Sequence of chain 1.A:
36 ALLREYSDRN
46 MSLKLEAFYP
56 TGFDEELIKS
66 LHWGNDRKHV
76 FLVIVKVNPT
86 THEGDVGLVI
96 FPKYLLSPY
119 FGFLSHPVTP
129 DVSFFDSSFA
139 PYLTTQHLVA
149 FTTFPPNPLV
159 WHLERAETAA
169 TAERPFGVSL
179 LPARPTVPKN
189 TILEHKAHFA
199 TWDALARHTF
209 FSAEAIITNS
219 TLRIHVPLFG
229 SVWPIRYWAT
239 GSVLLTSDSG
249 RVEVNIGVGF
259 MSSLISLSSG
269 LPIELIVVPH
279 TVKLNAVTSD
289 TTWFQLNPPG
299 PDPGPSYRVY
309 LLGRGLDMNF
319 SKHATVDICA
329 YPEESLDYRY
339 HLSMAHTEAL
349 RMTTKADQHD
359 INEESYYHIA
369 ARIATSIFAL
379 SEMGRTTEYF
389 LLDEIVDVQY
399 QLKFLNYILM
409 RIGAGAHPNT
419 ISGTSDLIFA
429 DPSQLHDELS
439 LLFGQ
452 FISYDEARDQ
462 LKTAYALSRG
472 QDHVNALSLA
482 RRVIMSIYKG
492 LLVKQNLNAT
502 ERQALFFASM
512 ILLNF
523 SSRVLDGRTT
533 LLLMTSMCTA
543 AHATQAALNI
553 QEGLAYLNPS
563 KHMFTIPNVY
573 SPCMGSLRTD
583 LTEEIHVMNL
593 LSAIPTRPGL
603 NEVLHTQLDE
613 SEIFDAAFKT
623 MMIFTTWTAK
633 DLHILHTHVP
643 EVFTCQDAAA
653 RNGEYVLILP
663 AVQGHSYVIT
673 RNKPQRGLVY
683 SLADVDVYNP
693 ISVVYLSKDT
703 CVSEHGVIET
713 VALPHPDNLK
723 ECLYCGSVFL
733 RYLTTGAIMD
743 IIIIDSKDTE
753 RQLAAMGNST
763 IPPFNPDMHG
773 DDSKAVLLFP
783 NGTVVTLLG

Binding-site contacts:
Ligand atom C1 contacts residue THR785 of chain 1.A at 3.3 Å.
Ligand atom O5 contacts residue PHE781 of chain 1.A at 4.1 Å.
Ligand atom O7 contacts residue ASN783 of chain 1.A at 3.2 Å (h-bond).
Ligand atom O3 contacts residue ASN783 of chain 1.A at 4.4 Å.
Ligand atom C4 contacts residue ASN783 of chain 1.A at 4.0 Å.
Ligand atom C5 contacts residue ASN783 of chain 1.A at 3.6 Å.
Ligand atom C7 contacts residue ASN783 of chain 1.A at 3.2 Å.
Ligand atom C3 contacts residue ASN783 of chain 1.A at 3.5 Å.
Ligand atom C2 contacts residue THR785 of chain 1.A at 4.0 Å.
Ligand atom C8 contacts residue ASN783 of chain 1.A at 4.4 Å.
Ligand atom C1 contacts residue ASN783 of chain 1.A at 1.4 Å.
Ligand atom N2 contacts residue ASN783 of chain 1.A at 2.7 Å (h-bond).
Ligand atom O6 contacts residue PHE781 of chain 1.A at 3.3 Å.
Ligand atom C2 contacts residue ASN783 of chain 1.A at 2.1 Å.
Ligand atom O5 contacts residue THR785 of chain 1.A at 4.1 Å.
Ligand atom N2 contacts residue THR785 of chain 1.A at 3.8 Å.
Ligand atom C6 contacts residue PHE781 of chain 1.A at 3.5 Å (hydrophobic).
Ligand atom O6 contacts residue ASN783 of chain 1.A at 4.2 Å.
Ligand atom O5 contacts residue ASN783 of chain 1.A at 2.4 Å (h-bond).
Ligand atom C5 contacts residue PHE781 of chain 1.A at 4.1 Å (hydrophobic).

This small molecule binds to this protein.
Small molecule (SMILES): CC(=O)N[C@@H]1[C@@H](O)[C@H](O)[C@@H](CO)O[C@H]1O